Sequence of chain 1.A:
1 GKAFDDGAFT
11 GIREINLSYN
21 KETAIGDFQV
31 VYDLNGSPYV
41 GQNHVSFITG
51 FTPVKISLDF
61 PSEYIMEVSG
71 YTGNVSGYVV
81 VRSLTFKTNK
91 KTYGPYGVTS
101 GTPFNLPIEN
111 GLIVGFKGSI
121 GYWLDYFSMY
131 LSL

Binding-site contacts:
Ligand atom O6 contacts residue TRP123 of chain 1.A at 2.9 Å (h-bond).
Ligand atom C7 contacts residue TYR122 of chain 1.A at 4.3 Å (hydrophobic).
Ligand atom C7 contacts residue TYR78 of chain 1.A at 3.5 Å (hydrophobic).
Ligand atom C6 contacts residue ASP125 of chain 1.A at 3.0 Å.
Ligand atom C5 contacts residue TYR122 of chain 1.A at 4.0 Å (hydrophobic).
Ligand atom O2 contacts residue TYR122 of chain 1.A at 4.2 Å.
Ligand atom C6 contacts residue VAL80 of chain 1.A at 4.1 Å (hydrophobic).
Ligand atom C1 contacts residue TYR122 of chain 1.A at 3.7 Å (hydrophobic).
Ligand atom O4 contacts residue GLY1 of chain 1.A at 3.7 Å.
Ligand atom O2 contacts residue GLY1 of chain 1.A at 3.5 Å.
Ligand atom O3 contacts residue GLY1 of chain 1.A at 2.8 Å (h-bond).
Ligand atom O1 contacts residue TYR78 of chain 1.A at 3.7 Å.
Ligand atom C3 contacts residue TYR78 of chain 1.A at 4.0 Å (hydrophobic).
Ligand atom O6 contacts residue GLY121 of chain 1.A at 3.5 Å.
Ligand atom C4 contacts residue ASP125 of chain 1.A at 3.5 Å.
Ligand atom C2 contacts residue GLY121 of chain 1.A at 4.4 Å.
Ligand atom O2 contacts residue PHE47 of chain 1.A at 3.7 Å.
Ligand atom O2 contacts residue GLY121 of chain 1.A at 3.3 Å.
Ligand atom C6 contacts residue TRP123 of chain 1.A at 3.8 Å (hydrophobic).
Ligand atom O6 contacts residue ASP125 of chain 1.A at 2.9 Å (salt-bridge).
Ligand atom C2 contacts residue GLY1 of chain 1.A at 4.4 Å.
Ligand atom C4 contacts residue TYR78 of chain 1.A at 4.2 Å (hydrophobic).
Ligand atom O6 contacts residue TYR122 of chain 1.A at 3.0 Å (h-bond).
Ligand atom O5 contacts residue GLY121 of chain 1.A at 4.0 Å.
Ligand atom C5 contacts residue ASP125 of chain 1.A at 3.8 Å.
Ligand atom O4 contacts residue ASP125 of chain 1.A at 2.8 Å (salt-bridge).
Ligand atom C3 contacts residue GLY1 of chain 1.A at 3.7 Å.
Ligand atom C6 contacts residue TYR78 of chain 1.A at 4.0 Å (hydrophobic).
Ligand atom O4 contacts residue TYR78 of chain 1.A at 3.6 Å.
Ligand atom O5 contacts residue TYR122 of chain 1.A at 3.1 Å (h-bond).
Ligand atom O1 contacts residue TYR122 of chain 1.A at 4.3 Å.
Ligand atom C5 contacts residue TYR78 of chain 1.A at 3.9 Å (hydrophobic).
Ligand atom O6 contacts residue VAL80 of chain 1.A at 4.4 Å.
Ligand atom C4 contacts residue GLY121 of chain 1.A at 4.3 Å.
Ligand atom C6 contacts residue TYR122 of chain 1.A at 3.8 Å (hydrophobic).
Ligand atom C4 contacts residue GLY1 of chain 1.A at 3.6 Å.

This small molecule binds to this protein.
Small molecule (SMILES): CO[C@H]1O[C@H](CO)[C@@H](O)[C@H](O)[C@@H]1O